Sequence of chain 43.I:
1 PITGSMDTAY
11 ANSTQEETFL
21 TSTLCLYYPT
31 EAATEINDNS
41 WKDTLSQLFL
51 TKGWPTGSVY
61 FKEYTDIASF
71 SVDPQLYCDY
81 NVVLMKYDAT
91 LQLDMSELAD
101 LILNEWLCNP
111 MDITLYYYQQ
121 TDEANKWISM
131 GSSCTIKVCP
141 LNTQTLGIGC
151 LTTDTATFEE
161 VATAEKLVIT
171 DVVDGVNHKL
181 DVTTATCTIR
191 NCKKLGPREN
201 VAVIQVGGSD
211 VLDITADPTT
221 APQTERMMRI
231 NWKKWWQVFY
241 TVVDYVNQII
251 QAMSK

The protein below binds the small molecule below.
Small molecule (SMILES): CC(=O)N[C@H]1[C@H](O[C@H]2[C@H](O)[C@@H](NC(C)=O)CO[C@@H]2CO)O[C@H](CO)[C@@H](O)[C@@H]1O

Binding-site contacts:
Ligand atom C5 contacts residue ASN12 of chain 43.I at 4.0 Å.
Ligand atom O5 contacts residue ASN12 of chain 43.I at 2.6 Å (h-bond).
Ligand atom N2 contacts residue ASN12 of chain 43.I at 3.8 Å.
Ligand atom C2 contacts residue ASN12 of chain 43.I at 3.2 Å.
Ligand atom C7 contacts residue ASN12 of chain 43.I at 3.9 Å.
Ligand atom C1 contacts residue ASN12 of chain 43.I at 2.1 Å.
Ligand atom O7 contacts residue ASN12 of chain 43.I at 3.7 Å.